Sequence of chain 1.A:
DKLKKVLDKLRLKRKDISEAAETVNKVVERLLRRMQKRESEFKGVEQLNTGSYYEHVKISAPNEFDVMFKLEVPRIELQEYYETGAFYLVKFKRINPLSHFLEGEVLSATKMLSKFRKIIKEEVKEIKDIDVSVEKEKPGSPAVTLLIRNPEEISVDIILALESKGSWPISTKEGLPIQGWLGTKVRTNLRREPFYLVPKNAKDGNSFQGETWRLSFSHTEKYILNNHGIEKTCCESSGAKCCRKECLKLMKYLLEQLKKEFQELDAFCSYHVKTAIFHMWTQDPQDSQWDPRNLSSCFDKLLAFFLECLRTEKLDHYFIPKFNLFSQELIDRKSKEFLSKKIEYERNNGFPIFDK

This protein binds this small molecule.
Small molecule (SMILES): Nc1nc2c(ncn2[C@@H]2O[C@H](COP(=O)(O)OP(=O)(O)OP(=O)(O)O)[C@@H](O)[C@H]2OP(=O)(O)OC[C@H]2O[C@@H](n3cnc4c(=O)[nH]cnc43)[C@H](O)[C@@H]2O)c(=O)[nH]1

Binding-site contacts:
Ligand atom N8 contacts residue ILE166 of chain 1.A at 3.3 Å.
Ligand atom O1 contacts residue CYS276 of chain 1.A at 3.1 Å (h-bond).
Ligand atom C19 contacts residue ASP164 of chain 1.A at 3.4 Å.
Ligand atom P3 contacts residue MG1 of chain 1.I at 3.1 Å.
Ligand atom P3 contacts residue SER56 of chain 1.A at 3.4 Å.
Ligand atom O9 contacts residue SER56 of chain 1.A at 2.7 Å (h-bond).
Ligand atom O7 contacts residue ASP70 of chain 1.A at 2.8 Å (salt-bridge).
Ligand atom C18 contacts residue ASP164 of chain 1.A at 3.5 Å.
Ligand atom O7 contacts residue GLY55 of chain 1.A at 3.2 Å.
Ligand atom O7 contacts residue MG1 of chain 1.I at 2.1 Å.
Ligand atom O15 contacts residue GLY147 of chain 1.A at 3.0 Å (h-bond).
Ligand atom C5 contacts residue CYS276 of chain 1.A at 3.4 Å (hydrophobic).
Ligand atom C15 contacts residue SER223 of chain 1.A at 3.4 Å.
Ligand atom C13 contacts residue ARG221 of chain 1.A at 3.3 Å.
Ligand atom O20 contacts residue ASP164 of chain 1.A at 2.8 Å (salt-bridge).
Ligand atom O10 contacts residue MG1 of chain 1.I at 1.9 Å.
Ligand atom O7 contacts residue SER56 of chain 1.A at 2.7 Å (h-bond).
Ligand atom O10 contacts residue GLU68 of chain 1.A at 2.9 Å (salt-bridge).
Ligand atom C11 contacts residue ASP164 of chain 1.A at 3.4 Å.
Ligand atom O8 contacts residue SER56 of chain 1.A at 3.4 Å (h-bond).
Ligand atom N7 contacts residue SER225 of chain 1.A at 3.0 Å (h-bond).
Ligand atom O8 contacts residue MG1 of chain 1.I at 3.3 Å.
Ligand atom O5 contacts residue SER277 of chain 1.A at 3.5 Å (h-bond).
Ligand atom O9 contacts residue LYS259 of chain 1.A at 2.8 Å (salt-bridge).
Ligand atom O19 contacts residue ASP70 of chain 1.A at 2.6 Å (salt-bridge).
Ligand atom C14 contacts residue ARG221 of chain 1.A at 3.4 Å.
Ligand atom O19 contacts residue ASP164 of chain 1.A at 2.6 Å (salt-bridge).
Ligand atom O11 contacts residue SER277 of chain 1.A at 2.9 Å (h-bond).
Ligand atom N7 contacts residue SER223 of chain 1.A at 3.2 Å (h-bond).
Ligand atom N7 contacts residue MET72 of chain 1.A at 3.4 Å.
Ligand atom O3 contacts residue ASP70 of chain 1.A at 2.9 Å (salt-bridge).
Ligand atom O5 contacts residue MG1 of chain 1.I at 3.4 Å.
Ligand atom P2 contacts residue MG1 of chain 1.I at 3.1 Å.
Ligand atom P1 contacts residue MG1 of chain 1.I at 3.3 Å.
Ligand atom C16 contacts residue MET72 of chain 1.A at 3.4 Å (hydrophobic).
Ligand atom N6 contacts residue ARG221 of chain 1.A at 2.4 Å (salt-bridge).
Ligand atom O8 contacts residue LYS259 of chain 1.A at 3.4 Å (salt-bridge).
Ligand atom O3 contacts residue GLU68 of chain 1.A at 3.2 Å (salt-bridge).
Ligand atom O3 contacts residue MG1 of chain 1.I at 2.3 Å.
Ligand atom O18 contacts residue SER223 of chain 1.A at 2.9 Å (h-bond).